Binding-site contacts:
Ligand atom C7 contacts residue THR156 of chain 25.C at 3.9 Å.
Ligand atom C8 contacts residue ASN154 of chain 25.C at 3.6 Å.
Ligand atom C2 contacts residue THR156 of chain 25.C at 4.2 Å.
Ligand atom C7 contacts residue ASN154 of chain 25.C at 3.3 Å.
Ligand atom N2 contacts residue ASN154 of chain 25.C at 3.8 Å.
Ligand atom C2 contacts residue ASN154 of chain 25.C at 3.5 Å.
Ligand atom C1 contacts residue ASN154 of chain 25.C at 3.4 Å.
Ligand atom O5 contacts residue ASN154 of chain 25.C at 4.0 Å.
Ligand atom O7 contacts residue ASN154 of chain 25.C at 2.6 Å (h-bond).
Ligand atom C6 contacts residue MET151 of chain 25.C at 4.5 Å (hydrophobic).
Ligand atom O6 contacts residue MET151 of chain 25.C at 3.4 Å.
Ligand atom N2 contacts residue THR156 of chain 25.C at 3.6 Å (h-bond).
Ligand atom C8 contacts residue THR156 of chain 25.C at 4.0 Å.
Ligand atom C1 contacts residue THR156 of chain 25.C at 3.6 Å.

Sequence of chain 25.C:
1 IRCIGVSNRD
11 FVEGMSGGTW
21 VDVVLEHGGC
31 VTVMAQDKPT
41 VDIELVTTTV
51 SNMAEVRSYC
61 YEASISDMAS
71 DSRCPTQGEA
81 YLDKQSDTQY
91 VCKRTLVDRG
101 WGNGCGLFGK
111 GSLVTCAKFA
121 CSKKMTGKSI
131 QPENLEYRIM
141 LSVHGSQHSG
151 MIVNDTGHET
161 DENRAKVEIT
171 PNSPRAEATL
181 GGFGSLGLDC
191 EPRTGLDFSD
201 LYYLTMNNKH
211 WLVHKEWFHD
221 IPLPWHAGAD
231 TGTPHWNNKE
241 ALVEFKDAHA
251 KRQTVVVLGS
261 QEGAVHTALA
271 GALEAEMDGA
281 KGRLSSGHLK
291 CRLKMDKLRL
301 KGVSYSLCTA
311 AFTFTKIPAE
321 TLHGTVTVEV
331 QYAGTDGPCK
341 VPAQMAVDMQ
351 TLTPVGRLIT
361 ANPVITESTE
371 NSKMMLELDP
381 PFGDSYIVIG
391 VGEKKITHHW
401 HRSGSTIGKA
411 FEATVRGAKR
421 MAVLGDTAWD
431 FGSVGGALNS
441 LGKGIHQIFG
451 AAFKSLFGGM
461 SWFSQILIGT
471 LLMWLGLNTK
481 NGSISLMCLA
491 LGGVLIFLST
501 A

This protein binds this small molecule.
Small molecule (SMILES): CC(=O)N[C@H]1[C@H](O[C@H]2[C@H](O)[C@@H](NC(C)=O)CO[C@@H]2CO)O[C@H](CO)[C@@H](O)[C@@H]1O